Sequence of chain 1.A:
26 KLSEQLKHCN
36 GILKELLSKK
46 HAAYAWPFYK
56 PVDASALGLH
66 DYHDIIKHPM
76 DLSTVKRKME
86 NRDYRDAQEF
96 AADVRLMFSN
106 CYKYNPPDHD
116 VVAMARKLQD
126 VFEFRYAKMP

Sequence of chain 1.C:
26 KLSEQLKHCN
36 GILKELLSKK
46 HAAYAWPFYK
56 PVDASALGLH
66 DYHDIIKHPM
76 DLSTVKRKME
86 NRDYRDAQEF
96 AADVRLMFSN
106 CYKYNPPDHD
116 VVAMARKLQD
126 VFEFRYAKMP

A small-molecule ligand and the protein it binds are described below.
Small molecule (SMILES): Cc1cc(F)cc(C)c1Oc1ccc(C(C)(C)O)cc1-c1cn(C)c(=O)cc1NCC(=O)NC1CCC(O)CC1

Binding-site contacts:
Ligand atom CAR contacts residue TRP51 of chain 1.A at 3.5 Å (hydrophobic).
Ligand atom CAF contacts residue LEU62 of chain 1.A at 3.9 Å (hydrophobic).
Ligand atom CAD contacts residue TRP51 of chain 1.A at 3.9 Å (hydrophobic).
Ligand atom CAP contacts residue TRP51 of chain 1.C at 3.8 Å (hydrophobic).
Ligand atom CAW contacts residue ASN110 of chain 1.A at 3.6 Å.
Ligand atom OBA contacts residue CYS106 of chain 1.A at 3.4 Å (h-bond).
Ligand atom CAQ contacts residue TRP51 of chain 1.C at 3.9 Å (hydrophobic).
Ligand atom CAI contacts residue LEU62 of chain 1.A at 3.6 Å (hydrophobic).
Ligand atom CA contacts residue ASN110 of chain 1.A at 3.5 Å.
Ligand atom CAC contacts residue TRP51 of chain 1.A at 3.7 Å (hydrophobic).
Ligand atom OAK contacts residue ASP58 of chain 1.A at 3.1 Å (salt-bridge).
Ligand atom CAQ contacts residue HIS114 of chain 1.A at 3.5 Å.
Ligand atom CAO contacts residue XHN1 of chain 1.G at 3.8 Å.
Ligand atom CAN contacts residue XHN1 of chain 1.G at 3.2 Å.
Ligand atom FAT contacts residue MET119 of chain 1.C at 3.3 Å.
Ligand atom CBC contacts residue PHE53 of chain 1.A at 3.4 Å (hydrophobic).
Ligand atom CAD contacts residue TRP51 of chain 1.C at 3.8 Å (hydrophobic).
Ligand atom CAX contacts residue VAL57 of chain 1.A at 3.6 Å (hydrophobic).
Ligand atom CAL contacts residue HIS114 of chain 1.A at 3.9 Å.
Ligand atom CAR contacts residue VAL116 of chain 1.A at 3.8 Å (hydrophobic).
Ligand atom CAZ contacts residue PRO52 of chain 1.A at 3.8 Å (hydrophobic).
Ligand atom CAP contacts residue MET119 of chain 1.C at 3.8 Å (hydrophobic).
Ligand atom CAI contacts residue ASP58 of chain 1.A at 3.7 Å.
Ligand atom OBA contacts residue ASN110 of chain 1.A at 3.2 Å (h-bond).
Ligand atom NAY contacts residue VAL57 of chain 1.A at 3.3 Å.
Ligand atom O contacts residue LEU62 of chain 1.A at 3.5 Å.
Ligand atom OBN contacts residue ALA48 of chain 1.C at 3.8 Å.
Ligand atom CAX contacts residue ASN110 of chain 1.A at 3.6 Å.
Ligand atom O contacts residue LEU64 of chain 1.A at 3.9 Å.
Ligand atom OAK contacts residue PRO56 of chain 1.A at 3.9 Å.
Ligand atom NAY contacts residue VAL116 of chain 1.A at 3.6 Å.
Ligand atom FAT contacts residue XHN1 of chain 1.G at 3.5 Å.
Ligand atom CAC contacts residue TRP51 of chain 1.C at 3.5 Å (hydrophobic).
Ligand atom CAR contacts residue PRO52 of chain 1.A at 3.8 Å (hydrophobic).
Ligand atom CAZ contacts residue VAL57 of chain 1.A at 3.6 Å (hydrophobic).
Ligand atom CBC contacts residue PRO52 of chain 1.A at 3.6 Å (hydrophobic).
Ligand atom CBC contacts residue VAL57 of chain 1.A at 3.6 Å (hydrophobic).
Ligand atom CAP contacts residue HIS114 of chain 1.A at 3.6 Å.
Ligand atom CAZ contacts residue VAL116 of chain 1.A at 3.6 Å (hydrophobic).
Ligand atom OAK contacts residue VAL57 of chain 1.A at 3.7 Å.